A small-molecule ligand and the protein it binds are described below.
Small molecule (SMILES): CC[C@@H](C)c1ccc(O)cc1

Binding-site contacts:
Ligand atom CAI contacts residue ARG99 of chain 1.A at 4.5 Å.
Ligand atom CAF contacts residue TYR109 of chain 1.A at 3.7 Å (hydrophobic).
Ligand atom CAF contacts residue LEU92 of chain 1.A at 4.2 Å (hydrophobic).
Ligand atom CAD contacts residue ILE93 of chain 1.A at 4.4 Å (hydrophobic).
Ligand atom CAD contacts residue GLU58 of chain 1.A at 4.5 Å.
Ligand atom CAB contacts residue PHE218 of chain 1.A at 3.8 Å (hydrophobic).
Ligand atom CAE contacts residue TYR109 of chain 1.A at 4.0 Å (hydrophobic).
Ligand atom CAJ contacts residue TYR109 of chain 1.A at 3.9 Å (hydrophobic).
Ligand atom CAH contacts residue MET89 of chain 1.A at 4.0 Å (hydrophobic).
Ligand atom CAG contacts residue GLU58 of chain 1.A at 4.4 Å.
Ligand atom CAB contacts residue MET89 of chain 1.A at 4.3 Å (hydrophobic).
Ligand atom CAD contacts residue TYR109 of chain 1.A at 3.9 Å (hydrophobic).
Ligand atom CAI contacts residue TYR109 of chain 1.A at 3.9 Å (hydrophobic).
Ligand atom OAC contacts residue GLU58 of chain 1.A at 2.5 Å (salt-bridge).
Ligand atom CAG contacts residue TYR109 of chain 1.A at 4.1 Å (hydrophobic).
Ligand atom CAF contacts residue VAL96 of chain 1.A at 4.4 Å (hydrophobic).
Ligand atom CAH contacts residue ALA55 of chain 1.A at 3.8 Å (hydrophobic).
Ligand atom CAI contacts residue LEU92 of chain 1.A at 4.0 Å (hydrophobic).
Ligand atom CAE contacts residue LEU54 of chain 1.A at 4.1 Å (hydrophobic).
Ligand atom CAI contacts residue VAL96 of chain 1.A at 3.6 Å (hydrophobic).
Ligand atom CAD contacts residue LEU92 of chain 1.A at 3.6 Å (hydrophobic).
Ligand atom CAB contacts residue TYR109 of chain 1.A at 4.4 Å (hydrophobic).
Ligand atom CAI contacts residue GLU58 of chain 1.A at 3.2 Å.
Ligand atom CAE contacts residue GLU58 of chain 1.A at 3.1 Å.
Ligand atom CAG contacts residue ALA55 of chain 1.A at 3.6 Å (hydrophobic).
Ligand atom CAJ contacts residue ALA55 of chain 1.A at 4.3 Å (hydrophobic).
Ligand atom CAH contacts residue PHE233 of chain 1.A at 4.0 Å (hydrophobic).
Ligand atom CAA contacts residue PHE233 of chain 1.A at 3.5 Å (hydrophobic).
Ligand atom CAK contacts residue PHE218 of chain 1.A at 4.3 Å (hydrophobic).
Ligand atom OAC contacts residue ARG99 of chain 1.A at 3.3 Å (salt-bridge).
Ligand atom CAD contacts residue VAL96 of chain 1.A at 3.4 Å (hydrophobic).
Ligand atom OAC contacts residue LEU92 of chain 1.A at 3.6 Å (h-bond).
Ligand atom CAA contacts residue MET89 of chain 1.A at 3.8 Å (hydrophobic).
Ligand atom CAE contacts residue LEU51 of chain 1.A at 4.2 Å (hydrophobic).
Ligand atom OAC contacts residue TYR109 of chain 1.A at 4.4 Å.
Ligand atom CAF contacts residue MET89 of chain 1.A at 4.5 Å (hydrophobic).
Ligand atom CAA contacts residue PHE218 of chain 1.A at 3.4 Å (hydrophobic).
Ligand atom OAC contacts residue VAL96 of chain 1.A at 3.2 Å.
Ligand atom CAE contacts residue ALA55 of chain 1.A at 4.0 Å (hydrophobic).
Ligand atom CAG contacts residue LEU51 of chain 1.A at 3.5 Å (hydrophobic).

Sequence of chain 1.A:
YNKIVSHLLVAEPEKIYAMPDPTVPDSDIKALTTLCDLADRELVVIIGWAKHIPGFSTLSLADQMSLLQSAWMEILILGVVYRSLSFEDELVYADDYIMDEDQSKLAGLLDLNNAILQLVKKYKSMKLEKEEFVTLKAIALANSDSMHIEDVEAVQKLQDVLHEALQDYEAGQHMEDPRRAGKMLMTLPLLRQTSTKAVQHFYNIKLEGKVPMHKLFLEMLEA